Binding-site contacts:
Ligand atom C6 contacts residue PRO415 of chain 1.G at 3.7 Å (hydrophobic).
Ligand atom C2 contacts residue GLY423 of chain 1.G at 3.4 Å.
Ligand atom N6 contacts residue SER416 of chain 1.G at 3.4 Å (h-bond).
Ligand atom C5' contacts residue DC1 of chain 1.UB at 3.1 Å.
Ligand atom N9 contacts residue HIS414 of chain 1.G at 4.1 Å.
Ligand atom C4' contacts residue DC1 of chain 1.UB at 3.9 Å.
Ligand atom OP2 contacts residue DC1 of chain 1.UB at 2.5 Å (h-bond).
Ligand atom C6 contacts residue GLY423 of chain 1.G at 3.9 Å.
Ligand atom C6 contacts residue VAL203 of chain 1.G at 4.1 Å (hydrophobic).
Ligand atom P contacts residue DC1 of chain 1.UB at 1.6 Å.
Ligand atom C8 contacts residue HIS414 of chain 1.G at 3.0 Å.
Ligand atom N7 contacts residue SER416 of chain 1.G at 3.3 Å.
Ligand atom OP1 contacts residue DC1 of chain 1.UB at 2.5 Å (h-bond).
Ligand atom C2' contacts residue HIS414 of chain 1.G at 3.2 Å.
Ligand atom C2' contacts residue PRO415 of chain 1.G at 3.8 Å (hydrophobic).
Ligand atom O4' contacts residue DC1 of chain 1.UB at 3.9 Å.
Ligand atom C1' contacts residue PRO415 of chain 1.G at 3.7 Å (hydrophobic).
Ligand atom C5 contacts residue SER416 of chain 1.G at 3.8 Å.
Ligand atom N1 contacts residue VAL203 of chain 1.G at 3.5 Å.
Ligand atom C5 contacts residue PRO204 of chain 1.G at 3.8 Å (hydrophobic).
Ligand atom N3 contacts residue PRO415 of chain 1.G at 3.9 Å.
Ligand atom N1 contacts residue PRO415 of chain 1.G at 3.7 Å.
Ligand atom O5' contacts residue DC1 of chain 1.UB at 2.5 Å (h-bond).
Ligand atom N6 contacts residue GLY421 of chain 1.G at 4.0 Å.
Ligand atom N1 contacts residue GLY423 of chain 1.G at 3.0 Å (h-bond).
Ligand atom C8 contacts residue SER416 of chain 1.G at 4.1 Å.
Ligand atom C4 contacts residue PRO415 of chain 1.G at 3.8 Å (hydrophobic).
Ligand atom C6 contacts residue SER416 of chain 1.G at 4.0 Å.
Ligand atom C4 contacts residue PRO204 of chain 1.G at 4.0 Å (hydrophobic).
Ligand atom N9 contacts residue PRO415 of chain 1.G at 4.0 Å.
Ligand atom C5 contacts residue PRO415 of chain 1.G at 3.7 Å (hydrophobic).
Ligand atom C2 contacts residue PRO204 of chain 1.G at 4.1 Å (hydrophobic).
Ligand atom N7 contacts residue PRO204 of chain 1.G at 4.1 Å.
Ligand atom N7 contacts residue ASN393 of chain 1.G at 4.0 Å.
Ligand atom N6 contacts residue PHE422 of chain 1.G at 4.0 Å.
Ligand atom N7 contacts residue HIS414 of chain 1.G at 3.6 Å.
Ligand atom C2 contacts residue PRO415 of chain 1.G at 3.8 Å (hydrophobic).
Ligand atom C6 contacts residue PRO204 of chain 1.G at 3.9 Å (hydrophobic).
Ligand atom N6 contacts residue GLY423 of chain 1.G at 3.5 Å (h-bond).
Ligand atom C2 contacts residue VAL203 of chain 1.G at 4.1 Å (hydrophobic).

This small molecule binds to this protein.
Small molecule (SMILES): Nc1ncnc2c1ncn2[C@H]1C[C@H](O)[C@@H](COP(=O)(O)O)O1

Sequence of chain 1.G:
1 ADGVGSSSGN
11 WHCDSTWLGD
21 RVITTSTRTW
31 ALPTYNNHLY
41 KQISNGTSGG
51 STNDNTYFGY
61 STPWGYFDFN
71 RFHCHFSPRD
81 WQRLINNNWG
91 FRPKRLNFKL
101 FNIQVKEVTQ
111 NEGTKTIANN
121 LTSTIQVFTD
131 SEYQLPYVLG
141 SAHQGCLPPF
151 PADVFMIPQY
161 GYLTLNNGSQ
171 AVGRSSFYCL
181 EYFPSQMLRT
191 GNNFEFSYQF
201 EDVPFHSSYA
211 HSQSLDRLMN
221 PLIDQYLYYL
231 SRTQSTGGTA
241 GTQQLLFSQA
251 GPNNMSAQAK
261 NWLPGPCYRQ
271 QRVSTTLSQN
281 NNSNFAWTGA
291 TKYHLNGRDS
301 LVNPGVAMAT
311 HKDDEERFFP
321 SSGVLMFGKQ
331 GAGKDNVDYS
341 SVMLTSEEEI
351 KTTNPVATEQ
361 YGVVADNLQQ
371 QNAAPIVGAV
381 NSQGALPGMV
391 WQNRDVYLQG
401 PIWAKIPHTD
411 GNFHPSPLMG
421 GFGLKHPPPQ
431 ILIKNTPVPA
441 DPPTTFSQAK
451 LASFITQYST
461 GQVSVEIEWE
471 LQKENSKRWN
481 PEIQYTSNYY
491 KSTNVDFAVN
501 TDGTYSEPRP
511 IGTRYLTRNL